Binding-site contacts:
Ligand atom CAR contacts residue GLN137 of chain 1.A at 3.4 Å.
Ligand atom CAN contacts residue VAL368 of chain 1.A at 3.4 Å (hydrophobic).
Ligand atom CAR contacts residue MET271 of chain 1.A at 3.8 Å (hydrophobic).
Ligand atom OAD contacts residue GLN137 of chain 1.A at 3.3 Å (h-bond).
Ligand atom CAO contacts residue VAL368 of chain 1.A at 3.9 Å (hydrophobic).
Ligand atom CAT contacts residue GLN137 of chain 1.A at 3.5 Å.
Ligand atom CAB contacts residue GLN137 of chain 1.A at 3.3 Å.
Ligand atom CAJ contacts residue PHE315 of chain 1.A at 3.5 Å (hydrophobic).
Ligand atom NAA contacts residue GLN137 of chain 1.A at 2.7 Å (h-bond).
Ligand atom CAG contacts residue PRO375 of chain 1.A at 3.2 Å (hydrophobic).
Ligand atom CAR contacts residue TYR268 of chain 1.A at 3.7 Å (hydrophobic).
Ligand atom CAM contacts residue TRP312 of chain 1.A at 3.3 Å (hydrophobic).
Ligand atom OAD contacts residue ALA138 of chain 1.A at 3.9 Å.
Ligand atom CAK contacts residue LEU370 of chain 1.A at 3.8 Å (hydrophobic).
Ligand atom CAT contacts residue TYR268 of chain 1.A at 3.8 Å (hydrophobic).
Ligand atom CAS contacts residue TYR268 of chain 1.A at 3.8 Å (hydrophobic).
Ligand atom CAG contacts residue TYR379 of chain 1.A at 3.9 Å (hydrophobic).
Ligand atom CAS contacts residue GLY270 of chain 1.A at 3.4 Å.
Ligand atom CAL contacts residue PHE315 of chain 1.A at 3.8 Å (hydrophobic).
Ligand atom CAO contacts residue PRO383 of chain 1.A at 3.6 Å (hydrophobic).
Ligand atom CAT contacts residue TYR379 of chain 1.A at 3.5 Å (hydrophobic).
Ligand atom CAU contacts residue GLN137 of chain 1.A at 3.9 Å.
Ligand atom CAQ contacts residue ALA378 of chain 1.A at 3.9 Å (hydrophobic).
Ligand atom CAI contacts residue PHE315 of chain 1.A at 3.6 Å (hydrophobic).
Ligand atom CAU contacts residue TYR379 of chain 1.A at 3.5 Å (hydrophobic).
Ligand atom CAM contacts residue PHE315 of chain 1.A at 3.5 Å (hydrophobic).
Ligand atom CAU contacts residue TYR384 of chain 1.A at 3.9 Å (hydrophobic).
Ligand atom CAB contacts residue GLN135 of chain 1.A at 3.7 Å.
Ligand atom CAP contacts residue ALA378 of chain 1.A at 3.5 Å (hydrophobic).
Ligand atom CAR contacts residue GLN135 of chain 1.A at 3.7 Å.
Ligand atom CAC contacts residue GLN137 of chain 1.A at 3.8 Å.
Ligand atom CAF contacts residue PRO375 of chain 1.A at 3.9 Å (hydrophobic).
Ligand atom CAI contacts residue TRP312 of chain 1.A at 3.7 Å (hydrophobic).
Ligand atom CAQ contacts residue TYR379 of chain 1.A at 3.7 Å (hydrophobic).
Ligand atom CAU contacts residue TYR268 of chain 1.A at 3.8 Å (hydrophobic).
Ligand atom CAS contacts residue MET271 of chain 1.A at 3.6 Å (hydrophobic).
Ligand atom CAS contacts residue GLN137 of chain 1.A at 3.6 Å.
Ligand atom CAB contacts residue TYR268 of chain 1.A at 3.7 Å (hydrophobic).
Ligand atom CAF contacts residue TYR379 of chain 1.A at 3.7 Å (hydrophobic).
Ligand atom CAM contacts residue VAL368 of chain 1.A at 3.6 Å (hydrophobic).

This protein binds this small molecule.
Small molecule (SMILES): c1ccc(Cc2ccc(OCCN3CCCC3)cc2)cc1

Sequence of chain 1.A:
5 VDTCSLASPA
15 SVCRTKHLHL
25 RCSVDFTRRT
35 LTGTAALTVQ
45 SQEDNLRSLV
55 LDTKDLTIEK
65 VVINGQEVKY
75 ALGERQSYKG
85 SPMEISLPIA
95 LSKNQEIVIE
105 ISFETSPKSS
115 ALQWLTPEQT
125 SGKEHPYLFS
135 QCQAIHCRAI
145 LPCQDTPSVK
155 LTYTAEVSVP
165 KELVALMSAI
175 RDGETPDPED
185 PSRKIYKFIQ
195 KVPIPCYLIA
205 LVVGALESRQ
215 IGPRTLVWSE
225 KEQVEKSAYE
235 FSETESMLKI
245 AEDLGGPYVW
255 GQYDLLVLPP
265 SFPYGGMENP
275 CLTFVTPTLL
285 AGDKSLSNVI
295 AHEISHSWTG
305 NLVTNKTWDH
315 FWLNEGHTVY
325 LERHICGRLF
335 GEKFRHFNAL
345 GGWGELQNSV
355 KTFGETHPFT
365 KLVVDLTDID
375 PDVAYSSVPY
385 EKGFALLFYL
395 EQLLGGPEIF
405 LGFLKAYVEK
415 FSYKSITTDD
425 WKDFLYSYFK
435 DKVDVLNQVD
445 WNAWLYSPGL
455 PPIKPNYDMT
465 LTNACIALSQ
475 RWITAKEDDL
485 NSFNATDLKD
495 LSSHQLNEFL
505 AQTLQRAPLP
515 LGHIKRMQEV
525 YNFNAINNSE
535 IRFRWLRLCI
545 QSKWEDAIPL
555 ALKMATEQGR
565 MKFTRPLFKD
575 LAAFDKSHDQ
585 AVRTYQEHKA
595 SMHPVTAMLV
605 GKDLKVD